Sequence of chain 1.B:
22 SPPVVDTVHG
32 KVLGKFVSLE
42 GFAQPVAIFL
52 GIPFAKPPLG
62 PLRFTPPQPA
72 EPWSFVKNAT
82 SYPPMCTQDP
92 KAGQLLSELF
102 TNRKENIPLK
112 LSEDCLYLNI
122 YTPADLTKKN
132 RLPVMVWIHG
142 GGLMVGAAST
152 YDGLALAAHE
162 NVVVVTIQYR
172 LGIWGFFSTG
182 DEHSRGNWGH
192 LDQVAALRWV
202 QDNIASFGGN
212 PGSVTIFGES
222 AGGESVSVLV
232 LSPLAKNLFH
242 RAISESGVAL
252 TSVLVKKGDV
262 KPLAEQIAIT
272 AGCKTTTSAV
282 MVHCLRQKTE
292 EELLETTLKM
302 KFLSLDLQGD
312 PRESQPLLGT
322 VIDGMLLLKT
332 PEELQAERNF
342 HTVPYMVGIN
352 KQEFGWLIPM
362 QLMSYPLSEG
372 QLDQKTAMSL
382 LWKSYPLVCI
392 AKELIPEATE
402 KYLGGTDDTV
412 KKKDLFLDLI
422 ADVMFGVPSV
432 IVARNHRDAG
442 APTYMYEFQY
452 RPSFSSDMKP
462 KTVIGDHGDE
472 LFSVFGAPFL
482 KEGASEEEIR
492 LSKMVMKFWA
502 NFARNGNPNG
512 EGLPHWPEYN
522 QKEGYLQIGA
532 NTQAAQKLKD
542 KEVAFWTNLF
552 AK

Binding-site contacts:
Ligand atom C7 contacts residue ASN79 of chain 1.B at 3.4 Å.
Ligand atom C4 contacts residue ASN79 of chain 1.B at 4.2 Å.
Ligand atom C6 contacts residue THR81 of chain 1.B at 4.3 Å.
Ligand atom C8 contacts residue ASN79 of chain 1.B at 3.4 Å.
Ligand atom C5 contacts residue ASN79 of chain 1.B at 3.6 Å.
Ligand atom O6 contacts residue SER82 of chain 1.B at 3.9 Å.
Ligand atom O5 contacts residue THR81 of chain 1.B at 3.5 Å (h-bond).
Ligand atom C1 contacts residue ASN79 of chain 1.B at 1.4 Å.
Ligand atom O7 contacts residue ASN79 of chain 1.B at 4.3 Å.
Ligand atom C5 contacts residue THR81 of chain 1.B at 3.5 Å.
Ligand atom C3 contacts residue ASN79 of chain 1.B at 3.8 Å.
Ligand atom O5 contacts residue ASN79 of chain 1.B at 2.4 Å (h-bond).
Ligand atom C1 contacts residue THR81 of chain 1.B at 3.4 Å.
Ligand atom O6 contacts residue THR81 of chain 1.B at 3.8 Å.
Ligand atom C2 contacts residue ASN79 of chain 1.B at 2.5 Å.
Ligand atom N2 contacts residue ASN79 of chain 1.B at 2.9 Å (h-bond).

A protein and the small-molecule ligand that binds it are described below.
Small molecule (SMILES): CC(=O)N[C@H]1[C@H](O[C@H]2[C@H](O)[C@@H](NC(C)=O)CO[C@@H]2CO)O[C@H](CO)[C@@H](O[C@@H]2O[C@H](CO)[C@@H](O)[C@H](O)[C@@H]2O)[C@@H]1O